Binding-site contacts:
Ligand atom F23 contacts residue LEU428 of chain 1.A at 3.5 Å.
Ligand atom F23 contacts residue PHE387 of chain 1.A at 3.5 Å.
Ligand atom N2 contacts residue TYR466 of chain 1.A at 3.1 Å (h-bond).
Ligand atom C6 contacts residue TRP336 of chain 1.A at 3.8 Å (hydrophobic).
Ligand atom C7 contacts residue GLN384 of chain 1.A at 3.7 Å.
Ligand atom C17 contacts residue TYR383 of chain 1.A at 3.7 Å (hydrophobic).
Ligand atom C14 contacts residue ASP335 of chain 1.A at 3.9 Å.
Ligand atom F21 contacts residue LEU417 of chain 1.A at 3.8 Å.
Ligand atom C1 contacts residue ASP335 of chain 1.A at 3.5 Å.
Ligand atom C25 contacts residue ASP335 of chain 1.A at 3.7 Å.
Ligand atom C14 contacts residue TRP336 of chain 1.A at 3.8 Å (hydrophobic).
Ligand atom F21 contacts residue LEU408 of chain 1.A at 3.3 Å.
Ligand atom F22 contacts residue LEU428 of chain 1.A at 3.6 Å.
Ligand atom C20 contacts residue LEU428 of chain 1.A at 3.7 Å (hydrophobic).
Ligand atom C3 contacts residue ASP335 of chain 1.A at 3.1 Å.
Ligand atom C13 contacts residue TRP336 of chain 1.A at 3.9 Å (hydrophobic).
Ligand atom O15 contacts residue TYR383 of chain 1.A at 2.4 Å (h-bond).
Ligand atom C25 contacts residue PHE267 of chain 1.A at 3.4 Å (hydrophobic).
Ligand atom N2 contacts residue ASP335 of chain 1.A at 2.5 Å (salt-bridge).
Ligand atom C3 contacts residue TYR383 of chain 1.A at 3.5 Å (hydrophobic).
Ligand atom F23 contacts residue PHE267 of chain 1.A at 3.5 Å.
Ligand atom C25 contacts residue TYR466 of chain 1.A at 3.7 Å (hydrophobic).
Ligand atom F22 contacts residue PHE387 of chain 1.A at 3.7 Å.
Ligand atom O15 contacts residue TYR466 of chain 1.A at 2.8 Å (h-bond).
Ligand atom C1 contacts residue TYR466 of chain 1.A at 3.1 Å (hydrophobic).
Ligand atom C16 contacts residue TYR383 of chain 1.A at 3.4 Å (hydrophobic).
Ligand atom N4 contacts residue TYR466 of chain 1.A at 3.9 Å.
Ligand atom C3 contacts residue TYR466 of chain 1.A at 3.0 Å (hydrophobic).
Ligand atom N4 contacts residue TRP336 of chain 1.A at 3.8 Å.
Ligand atom O19 contacts residue LEU408 of chain 1.A at 3.6 Å.
Ligand atom C16 contacts residue TYR466 of chain 1.A at 3.4 Å (hydrophobic).
Ligand atom C25 contacts residue HIS524 of chain 1.A at 3.7 Å.
Ligand atom O12 contacts residue MET339 of chain 1.A at 3.4 Å (h-bond).
Ligand atom O12 contacts residue THR360 of chain 1.A at 3.9 Å.
Ligand atom F22 contacts residue MET419 of chain 1.A at 3.3 Å.
Ligand atom F22 contacts residue TYR383 of chain 1.A at 3.7 Å.
Ligand atom C24 contacts residue PHE267 of chain 1.A at 3.9 Å (hydrophobic).
Ligand atom C20 contacts residue LEU408 of chain 1.A at 3.8 Å (hydrophobic).
Ligand atom N4 contacts residue ASP335 of chain 1.A at 2.8 Å (salt-bridge).
Ligand atom F21 contacts residue LEU428 of chain 1.A at 3.0 Å.

This protein binds this small molecule.
Small molecule (SMILES): CCC(=O)N1CCC(NC(=O)Nc2ccc(OC(F)(F)F)cc2)CC1

Sequence of chain 1.A:
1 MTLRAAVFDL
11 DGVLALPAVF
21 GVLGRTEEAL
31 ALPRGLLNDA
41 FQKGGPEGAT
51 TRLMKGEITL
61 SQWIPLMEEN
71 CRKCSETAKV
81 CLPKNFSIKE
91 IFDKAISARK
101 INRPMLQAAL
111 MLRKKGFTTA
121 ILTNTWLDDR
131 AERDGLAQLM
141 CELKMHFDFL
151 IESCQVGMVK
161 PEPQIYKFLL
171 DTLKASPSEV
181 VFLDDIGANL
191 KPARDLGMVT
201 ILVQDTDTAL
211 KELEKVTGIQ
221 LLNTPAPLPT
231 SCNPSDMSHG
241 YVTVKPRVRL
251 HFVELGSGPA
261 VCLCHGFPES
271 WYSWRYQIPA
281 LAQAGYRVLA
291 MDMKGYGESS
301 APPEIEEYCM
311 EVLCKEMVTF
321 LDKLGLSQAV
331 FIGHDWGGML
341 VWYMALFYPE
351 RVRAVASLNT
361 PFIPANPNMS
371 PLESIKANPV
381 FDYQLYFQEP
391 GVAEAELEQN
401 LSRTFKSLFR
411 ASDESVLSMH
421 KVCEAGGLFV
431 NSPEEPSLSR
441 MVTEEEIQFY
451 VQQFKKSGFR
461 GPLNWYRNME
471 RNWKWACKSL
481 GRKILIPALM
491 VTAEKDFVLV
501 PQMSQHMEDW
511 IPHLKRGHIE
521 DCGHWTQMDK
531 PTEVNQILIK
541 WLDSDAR